Binding-site contacts:
Ligand atom C8 contacts residue NAG2 of chain 1.K at 2.8 Å.
Ligand atom C7 contacts residue NAG2 of chain 1.K at 2.8 Å.
Ligand atom O7 contacts residue NAG2 of chain 1.K at 1.8 Å.
Ligand atom C5 contacts residue ASN360 of chain 1.A at 3.7 Å.
Ligand atom C2 contacts residue ASN360 of chain 1.A at 2.5 Å.
Ligand atom C7 contacts residue ASN360 of chain 1.A at 4.0 Å.
Ligand atom N2 contacts residue NAG2 of chain 1.K at 3.9 Å.
Ligand atom O5 contacts residue ASN360 of chain 1.A at 2.4 Å (h-bond).
Ligand atom C2 contacts residue NAG2 of chain 1.K at 4.5 Å.
Ligand atom O3 contacts residue NAG2 of chain 1.K at 4.2 Å.
Ligand atom C1 contacts residue ASN360 of chain 1.A at 1.4 Å.
Ligand atom N2 contacts residue ASN360 of chain 1.A at 3.0 Å (h-bond).
Ligand atom C3 contacts residue ASN360 of chain 1.A at 3.8 Å.
Ligand atom C4 contacts residue ASN360 of chain 1.A at 4.3 Å.

A protein and the small-molecule ligand that binds it are described below.
Small molecule (SMILES): CC(=O)N[C@@H]1[C@@H](O)[C@H](O)[C@@H](CO)O[C@H]1O

Sequence of chain 1.A:
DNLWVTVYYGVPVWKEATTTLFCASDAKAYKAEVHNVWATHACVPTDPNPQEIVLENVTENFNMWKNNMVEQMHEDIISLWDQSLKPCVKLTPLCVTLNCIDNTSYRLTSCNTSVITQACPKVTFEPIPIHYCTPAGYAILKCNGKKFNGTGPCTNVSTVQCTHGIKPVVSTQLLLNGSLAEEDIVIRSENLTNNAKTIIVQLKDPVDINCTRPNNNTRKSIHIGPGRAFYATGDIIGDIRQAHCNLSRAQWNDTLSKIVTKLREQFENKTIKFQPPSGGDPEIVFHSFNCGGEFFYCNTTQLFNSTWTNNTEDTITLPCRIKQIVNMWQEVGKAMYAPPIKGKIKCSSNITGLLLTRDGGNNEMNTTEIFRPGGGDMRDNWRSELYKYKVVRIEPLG